A small-molecule ligand and the protein it binds are described below.
Small molecule (SMILES): CC(=O)N[C@@H]1[C@@H](O)[C@H](O)[C@@H](CO)O[C@H]1O

Sequence of chain 1.A:
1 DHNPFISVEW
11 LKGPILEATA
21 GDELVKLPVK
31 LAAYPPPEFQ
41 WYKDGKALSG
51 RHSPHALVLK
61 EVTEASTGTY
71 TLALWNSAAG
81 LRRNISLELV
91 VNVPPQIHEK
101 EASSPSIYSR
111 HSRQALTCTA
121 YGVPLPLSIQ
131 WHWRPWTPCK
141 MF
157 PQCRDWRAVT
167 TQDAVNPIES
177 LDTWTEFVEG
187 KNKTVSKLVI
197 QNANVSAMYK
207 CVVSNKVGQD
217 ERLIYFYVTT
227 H

Binding-site contacts:
Ligand atom N2 contacts residue PHE183 of chain 1.A at 4.2 Å.
Ligand atom C4 contacts residue ASN188 of chain 1.A at 4.1 Å.
Ligand atom N2 contacts residue ASN188 of chain 1.A at 3.0 Å (h-bond).
Ligand atom C8 contacts residue PHE183 of chain 1.A at 3.8 Å (hydrophobic).
Ligand atom C5 contacts residue ASN188 of chain 1.A at 3.7 Å.
Ligand atom C7 contacts residue ASN188 of chain 1.A at 3.4 Å.
Ligand atom C2 contacts residue ASN188 of chain 1.A at 2.3 Å.
Ligand atom C8 contacts residue GLY186 of chain 1.A at 4.3 Å.
Ligand atom C7 contacts residue PHE183 of chain 1.A at 4.3 Å (hydrophobic).
Ligand atom O7 contacts residue ASN188 of chain 1.A at 3.3 Å (h-bond).
Ligand atom C1 contacts residue ASN188 of chain 1.A at 1.4 Å.
Ligand atom C3 contacts residue ASN188 of chain 1.A at 3.7 Å.
Ligand atom O5 contacts residue ASN188 of chain 1.A at 2.4 Å (h-bond).